Binding-site contacts:
Ligand atom O6 contacts residue THR63 of chain 1.E at 4.2 Å.
Ligand atom C8 contacts residue ASN61 of chain 1.E at 3.0 Å.
Ligand atom C4 contacts residue ASN61 of chain 1.E at 4.3 Å.
Ligand atom C5 contacts residue ASN61 of chain 1.E at 3.7 Å.
Ligand atom C2 contacts residue ASN61 of chain 1.E at 2.5 Å.
Ligand atom C8 contacts residue LEU16 of chain 1.E at 4.1 Å (hydrophobic).
Ligand atom C7 contacts residue ASN61 of chain 1.E at 3.1 Å.
Ligand atom C5 contacts residue THR63 of chain 1.E at 3.4 Å.
Ligand atom O7 contacts residue ASN61 of chain 1.E at 4.1 Å.
Ligand atom C6 contacts residue THR63 of chain 1.E at 3.5 Å.
Ligand atom O5 contacts residue THR63 of chain 1.E at 3.0 Å (h-bond).
Ligand atom N2 contacts residue ASN61 of chain 1.E at 2.9 Å (h-bond).
Ligand atom O5 contacts residue ASN61 of chain 1.E at 2.4 Å (h-bond).
Ligand atom C1 contacts residue ASN61 of chain 1.E at 1.4 Å.
Ligand atom C3 contacts residue ASN61 of chain 1.E at 3.8 Å.
Ligand atom C1 contacts residue THR63 of chain 1.E at 3.7 Å.

A small-molecule ligand and the protein it binds are described below.
Small molecule (SMILES): CC(=O)N[C@@H]1[C@@H](O)[C@H](O)[C@@H](CO)O[C@H]1O

Sequence of chain 1.E:
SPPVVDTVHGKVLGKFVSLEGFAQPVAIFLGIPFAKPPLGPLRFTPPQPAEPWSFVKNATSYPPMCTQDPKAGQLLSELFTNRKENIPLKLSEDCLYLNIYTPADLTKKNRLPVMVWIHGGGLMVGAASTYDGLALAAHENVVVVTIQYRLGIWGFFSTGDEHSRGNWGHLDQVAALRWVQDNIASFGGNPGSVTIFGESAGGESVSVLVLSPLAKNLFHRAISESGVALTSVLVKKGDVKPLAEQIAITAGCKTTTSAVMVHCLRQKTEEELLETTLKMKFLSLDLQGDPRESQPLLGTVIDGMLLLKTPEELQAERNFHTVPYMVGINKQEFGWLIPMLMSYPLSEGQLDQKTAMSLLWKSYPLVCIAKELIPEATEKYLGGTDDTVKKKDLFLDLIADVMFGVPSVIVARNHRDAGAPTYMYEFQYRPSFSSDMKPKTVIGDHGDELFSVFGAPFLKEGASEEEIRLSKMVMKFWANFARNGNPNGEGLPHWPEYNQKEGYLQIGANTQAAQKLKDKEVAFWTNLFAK